Sequence of chain 1.B:
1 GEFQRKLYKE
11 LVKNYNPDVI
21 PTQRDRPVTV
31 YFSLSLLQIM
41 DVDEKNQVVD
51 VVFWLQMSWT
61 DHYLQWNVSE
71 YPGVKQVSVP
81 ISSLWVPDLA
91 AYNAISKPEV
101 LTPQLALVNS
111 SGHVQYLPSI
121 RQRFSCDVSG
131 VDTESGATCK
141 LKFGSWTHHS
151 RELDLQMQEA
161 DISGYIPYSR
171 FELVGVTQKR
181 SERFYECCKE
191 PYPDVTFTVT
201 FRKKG

The protein below binds the small molecule below.
Small molecule (SMILES): CN1[C@@H](CC(=O)c2ccccc2)CCC[C@H]1C[C@H](O)c1ccccc1

Binding-site contacts:
Ligand atom C10 contacts residue TRP146 of chain 1.A at 4.0 Å (hydrophobic).
Ligand atom C15 contacts residue TYR192 of chain 1.A at 3.6 Å (hydrophobic).
Ligand atom C7 contacts residue CYS187 of chain 1.A at 3.8 Å (hydrophobic).
Ligand atom C21 contacts residue LEU37 of chain 1.B at 3.8 Å (hydrophobic).
Ligand atom C7 contacts residue GLN56 of chain 1.B at 3.5 Å.
Ligand atom C11 contacts residue TYR185 of chain 1.A at 3.7 Å (hydrophobic).
Ligand atom C3 contacts residue CYS187 of chain 1.A at 3.9 Å (hydrophobic).
Ligand atom C22 contacts residue TRP146 of chain 1.A at 3.8 Å (hydrophobic).
Ligand atom C14 contacts residue TYR92 of chain 1.A at 3.8 Å (hydrophobic).
Ligand atom C2 contacts residue CYS187 of chain 1.A at 3.5 Å (hydrophobic).
Ligand atom C2 contacts residue CYS188 of chain 1.A at 3.9 Å (hydrophobic).
Ligand atom C16 contacts residue TYR185 of chain 1.A at 4.0 Å (hydrophobic).
Ligand atom C4 contacts residue GLN56 of chain 1.B at 4.0 Å.
Ligand atom C15 contacts residue TYR185 of chain 1.A at 4.1 Å (hydrophobic).
Ligand atom C13 contacts residue TYR92 of chain 1.A at 3.2 Å (hydrophobic).
Ligand atom C20 contacts residue TYR92 of chain 1.A at 4.0 Å (hydrophobic).
Ligand atom C15 contacts residue SER145 of chain 1.A at 3.8 Å.
Ligand atom C5 contacts residue CYS187 of chain 1.A at 3.9 Å (hydrophobic).
Ligand atom C4 contacts residue CYS187 of chain 1.A at 3.9 Å (hydrophobic).
Ligand atom C4 contacts residue TRP54 of chain 1.B at 4.2 Å (hydrophobic).
Ligand atom C10 contacts residue TRP54 of chain 1.B at 3.5 Å (hydrophobic).
Ligand atom C11 contacts residue TYR92 of chain 1.A at 4.2 Å (hydrophobic).
Ligand atom C17 contacts residue TRP146 of chain 1.A at 4.1 Å (hydrophobic).
Ligand atom C12 contacts residue TRP146 of chain 1.A at 3.4 Å (hydrophobic).
Ligand atom C15 contacts residue TYR92 of chain 1.A at 3.6 Å (hydrophobic).
Ligand atom O1 contacts residue TRP54 of chain 1.B at 3.9 Å.
Ligand atom C19 contacts residue TRP146 of chain 1.A at 3.7 Å (hydrophobic).
Ligand atom O2 contacts residue TRP54 of chain 1.B at 3.4 Å.
Ligand atom C6 contacts residue CYS187 of chain 1.A at 3.8 Å (hydrophobic).
Ligand atom C5 contacts residue GLN115 of chain 1.B at 3.7 Å.
Ligand atom C19 contacts residue TRP54 of chain 1.B at 3.5 Å (hydrophobic).
Ligand atom C1 contacts residue LEU117 of chain 1.B at 4.0 Å (hydrophobic).
Ligand atom C2 contacts residue LEU117 of chain 1.B at 3.9 Å (hydrophobic).
Ligand atom C18 contacts residue TYR92 of chain 1.A at 3.9 Å (hydrophobic).
Ligand atom C1 contacts residue CYS187 of chain 1.A at 3.5 Å (hydrophobic).
Ligand atom C6 contacts residue GLN115 of chain 1.B at 3.2 Å.
Ligand atom C14 contacts residue TRP146 of chain 1.A at 3.6 Å (hydrophobic).
Ligand atom C15 contacts residue TRP146 of chain 1.A at 3.8 Å (hydrophobic).
Ligand atom C13 contacts residue TRP146 of chain 1.A at 4.0 Å (hydrophobic).
Ligand atom C12 contacts residue TYR192 of chain 1.A at 3.7 Å (hydrophobic).

Sequence of chain 1.A:
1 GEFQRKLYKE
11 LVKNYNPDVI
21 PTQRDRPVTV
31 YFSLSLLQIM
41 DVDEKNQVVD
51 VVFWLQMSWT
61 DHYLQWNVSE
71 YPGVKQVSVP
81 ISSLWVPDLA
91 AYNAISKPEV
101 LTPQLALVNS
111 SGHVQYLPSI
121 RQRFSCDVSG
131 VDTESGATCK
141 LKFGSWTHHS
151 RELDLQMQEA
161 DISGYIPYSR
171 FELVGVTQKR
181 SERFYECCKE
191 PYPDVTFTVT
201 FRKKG